This protein binds this small molecule.
Small molecule (SMILES): CC[C@H](C)[C@H](NC(=O)[C@@H](NC(=O)[C@H](CC1=c2ccccc2=NC1)NC(C)=O)C(C)C)C(=O)N1CCC[C@H]1C(N)=O

Sequence of chain 1.A:
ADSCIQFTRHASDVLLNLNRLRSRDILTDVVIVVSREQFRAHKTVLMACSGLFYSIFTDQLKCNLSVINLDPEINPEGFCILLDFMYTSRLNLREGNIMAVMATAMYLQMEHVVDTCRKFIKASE

Binding-site contacts:
Ligand atom CB contacts residue ARG93 of chain 2.A at 3.9 Å.
Ligand atom CG2 contacts residue THR11 of chain 1.A at 3.9 Å.
Ligand atom CZ3 contacts residue LEU94 of chain 2.A at 3.8 Å (hydrophobic).
Ligand atom NE1 contacts residue THR119 of chain 2.A at 3.7 Å.
Ligand atom CH2 contacts residue PHE10 of chain 1.A at 3.8 Å (hydrophobic).
Ligand atom CG1 contacts residue THR11 of chain 1.A at 3.6 Å.
Ligand atom CE2 contacts residue PHE10 of chain 1.A at 3.5 Å (hydrophobic).
Ligand atom O contacts residue EDO1 of chain 1.M at 3.7 Å.
Ligand atom CG2 contacts residue GLN9 of chain 1.A at 3.7 Å.
Ligand atom NE1 contacts residue HIS115 of chain 2.A at 3.4 Å (h-bond).
Ligand atom CE2 contacts residue HIS115 of chain 2.A at 3.8 Å.
Ligand atom O contacts residue ILE8 of chain 1.A at 3.5 Å.
Ligand atom N contacts residue EDO1 of chain 1.M at 3.8 Å.
Ligand atom CB contacts residue EDO1 of chain 1.M at 3.8 Å.
Ligand atom O contacts residue THR11 of chain 1.A at 3.0 Å (h-bond).
Ligand atom CE3 contacts residue GLN9 of chain 1.A at 3.5 Å.
Ligand atom CH2 contacts residue PHE88 of chain 2.A at 3.5 Å (hydrophobic).
Ligand atom O contacts residue PHE10 of chain 1.A at 3.4 Å.
Ligand atom CZ2 contacts residue THR119 of chain 2.A at 3.8 Å.
Ligand atom CZ2 contacts residue HIS115 of chain 2.A at 3.6 Å.
Ligand atom CD1 contacts residue PHE10 of chain 1.A at 3.7 Å (hydrophobic).
Ligand atom O contacts residue GLN9 of chain 1.A at 2.8 Å (h-bond).
Ligand atom CB contacts residue GLN9 of chain 1.A at 3.5 Å.
Ligand atom CE2 contacts residue THR119 of chain 2.A at 3.7 Å.
Ligand atom CD contacts residue CYS7 of chain 1.A at 3.2 Å (hydrophobic).
Ligand atom C contacts residue PHE10 of chain 1.A at 3.7 Å (hydrophobic).
Ligand atom CE3 contacts residue PHE10 of chain 1.A at 3.6 Å (hydrophobic).
Ligand atom CG2 contacts residue EDO1 of chain 1.I at 3.7 Å.
Ligand atom C contacts residue EDO1 of chain 1.M at 3.7 Å.
Ligand atom CD2 contacts residue PHE10 of chain 1.A at 3.8 Å (hydrophobic).
Ligand atom CZ3 contacts residue PHE10 of chain 1.A at 3.8 Å (hydrophobic).
Ligand atom CZ3 contacts residue PHE88 of chain 2.A at 3.8 Å (hydrophobic).
Ligand atom CD1 contacts residue EDO1 of chain 1.M at 3.7 Å.
Ligand atom CE3 contacts residue ILE8 of chain 1.A at 3.5 Å (hydrophobic).
Ligand atom CG contacts residue CYS7 of chain 1.A at 3.8 Å (hydrophobic).
Ligand atom CA contacts residue GLN9 of chain 1.A at 3.2 Å.
Ligand atom N contacts residue GLN9 of chain 1.A at 2.9 Å (h-bond).
Ligand atom O contacts residue GLN9 of chain 1.A at 3.8 Å.
Ligand atom NE1 contacts residue PHE10 of chain 1.A at 3.4 Å.
Ligand atom C contacts residue GLN9 of chain 1.A at 3.5 Å.

Sequence of chain 2.A:
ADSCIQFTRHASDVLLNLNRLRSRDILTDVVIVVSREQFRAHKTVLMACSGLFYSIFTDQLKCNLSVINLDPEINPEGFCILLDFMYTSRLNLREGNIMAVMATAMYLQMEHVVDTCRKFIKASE